Binding-site contacts:
Ligand atom O7 contacts residue ASN67 of chain 57.E at 4.1 Å.
Ligand atom O5 contacts residue GLN65 of chain 57.G at 3.9 Å.
Ligand atom O6 contacts residue GLN65 of chain 57.G at 4.2 Å.
Ligand atom O7 contacts residue MET118 of chain 57.E at 3.9 Å.
Ligand atom C4 contacts residue ASP66 of chain 57.G at 3.8 Å.
Ligand atom C5 contacts residue TYR60 of chain 57.G at 4.2 Å (hydrophobic).
Ligand atom C8 contacts residue GLN65 of chain 57.G at 3.5 Å.
Ligand atom O3 contacts residue ASN67 of chain 57.E at 4.4 Å.
Ligand atom C5 contacts residue ASN67 of chain 57.E at 3.6 Å.
Ligand atom C1 contacts residue GLN65 of chain 57.G at 3.7 Å.
Ligand atom O7 contacts residue ARG89 of chain 57.E at 4.0 Å.
Ligand atom C6 contacts residue TYR60 of chain 57.G at 3.8 Å (hydrophobic).
Ligand atom O6 contacts residue ASP66 of chain 57.G at 2.8 Å (salt-bridge).
Ligand atom O5 contacts residue ASN67 of chain 57.E at 2.4 Å (h-bond).
Ligand atom C7 contacts residue ASN67 of chain 57.E at 3.6 Å.
Ligand atom N2 contacts residue ASN67 of chain 57.E at 3.1 Å (h-bond).
Ligand atom C6 contacts residue GLN65 of chain 57.G at 4.1 Å.
Ligand atom N2 contacts residue GLN65 of chain 57.G at 4.4 Å.
Ligand atom C3 contacts residue ASP66 of chain 57.G at 4.3 Å.
Ligand atom C6 contacts residue ASP66 of chain 57.G at 4.2 Å.
Ligand atom C4 contacts residue ASN67 of chain 57.E at 4.2 Å.
Ligand atom O5 contacts residue TYR60 of chain 57.G at 3.5 Å.
Ligand atom O4 contacts residue ASP66 of chain 57.G at 4.2 Å.
Ligand atom C1 contacts residue ASN67 of chain 57.E at 1.4 Å.
Ligand atom O3 contacts residue ASP66 of chain 57.G at 3.8 Å.
Ligand atom C3 contacts residue ASN67 of chain 57.E at 3.8 Å.
Ligand atom C3 contacts residue GLN65 of chain 57.G at 4.1 Å.
Ligand atom C8 contacts residue ASN67 of chain 57.E at 3.6 Å.
Ligand atom C2 contacts residue ASN67 of chain 57.E at 2.5 Å.
Ligand atom C2 contacts residue GLN65 of chain 57.G at 3.4 Å.
Ligand atom O3 contacts residue GLN65 of chain 57.G at 3.2 Å.

Sequence of chain 57.E:
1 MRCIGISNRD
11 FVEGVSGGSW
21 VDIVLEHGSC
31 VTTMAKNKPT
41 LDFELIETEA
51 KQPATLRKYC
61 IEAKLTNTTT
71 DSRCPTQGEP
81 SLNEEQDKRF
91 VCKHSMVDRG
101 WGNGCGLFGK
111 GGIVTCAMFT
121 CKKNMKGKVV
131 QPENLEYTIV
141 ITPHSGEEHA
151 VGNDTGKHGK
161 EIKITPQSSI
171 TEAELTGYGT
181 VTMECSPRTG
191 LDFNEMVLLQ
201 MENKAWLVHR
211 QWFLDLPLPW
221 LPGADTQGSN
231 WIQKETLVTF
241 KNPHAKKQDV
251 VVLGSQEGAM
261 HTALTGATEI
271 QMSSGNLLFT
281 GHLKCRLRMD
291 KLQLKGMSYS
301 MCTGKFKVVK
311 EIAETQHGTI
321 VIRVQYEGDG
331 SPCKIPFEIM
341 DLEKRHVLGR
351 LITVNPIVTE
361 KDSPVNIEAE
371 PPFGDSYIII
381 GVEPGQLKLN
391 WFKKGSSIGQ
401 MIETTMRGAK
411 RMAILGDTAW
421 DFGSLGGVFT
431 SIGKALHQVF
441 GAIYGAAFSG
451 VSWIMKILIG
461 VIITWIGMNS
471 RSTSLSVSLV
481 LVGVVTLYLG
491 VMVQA

The protein below binds the small molecule below.
Small molecule (SMILES): CC(=O)N[C@@H]1[C@@H](O)[C@H](O)[C@@H](CO)O[C@H]1O

Sequence of chain 57.G:
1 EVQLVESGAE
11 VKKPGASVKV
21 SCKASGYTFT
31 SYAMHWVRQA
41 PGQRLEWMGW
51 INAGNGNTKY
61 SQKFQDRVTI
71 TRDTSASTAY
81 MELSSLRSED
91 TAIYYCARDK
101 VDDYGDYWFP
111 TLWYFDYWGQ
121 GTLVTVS